A small-molecule ligand and the protein it binds are described below.
Small molecule (SMILES): CC(=O)N[C@H]1[C@H](O[C@H]2[C@H](O)[C@@H](NC(C)=O)CO[C@@H]2CO)O[C@H](CO)[C@@H](O)[C@@H]1O

Binding-site contacts:
Ligand atom O6 contacts residue ASN380 of chain 1.D at 4.1 Å.
Ligand atom C5 contacts residue ASN380 of chain 1.D at 3.7 Å.
Ligand atom C2 contacts residue ASN380 of chain 1.D at 2.5 Å.
Ligand atom C7 contacts residue ASN380 of chain 1.D at 4.0 Å.
Ligand atom C1 contacts residue ASN380 of chain 1.D at 1.4 Å.
Ligand atom O6 contacts residue THR382 of chain 1.D at 4.3 Å.
Ligand atom C4 contacts residue ASN380 of chain 1.D at 4.3 Å.
Ligand atom N2 contacts residue ASN380 of chain 1.D at 2.8 Å (h-bond).
Ligand atom C3 contacts residue ASN380 of chain 1.D at 3.8 Å.
Ligand atom O5 contacts residue ASN380 of chain 1.D at 2.5 Å (h-bond).

Sequence of chain 1.D:
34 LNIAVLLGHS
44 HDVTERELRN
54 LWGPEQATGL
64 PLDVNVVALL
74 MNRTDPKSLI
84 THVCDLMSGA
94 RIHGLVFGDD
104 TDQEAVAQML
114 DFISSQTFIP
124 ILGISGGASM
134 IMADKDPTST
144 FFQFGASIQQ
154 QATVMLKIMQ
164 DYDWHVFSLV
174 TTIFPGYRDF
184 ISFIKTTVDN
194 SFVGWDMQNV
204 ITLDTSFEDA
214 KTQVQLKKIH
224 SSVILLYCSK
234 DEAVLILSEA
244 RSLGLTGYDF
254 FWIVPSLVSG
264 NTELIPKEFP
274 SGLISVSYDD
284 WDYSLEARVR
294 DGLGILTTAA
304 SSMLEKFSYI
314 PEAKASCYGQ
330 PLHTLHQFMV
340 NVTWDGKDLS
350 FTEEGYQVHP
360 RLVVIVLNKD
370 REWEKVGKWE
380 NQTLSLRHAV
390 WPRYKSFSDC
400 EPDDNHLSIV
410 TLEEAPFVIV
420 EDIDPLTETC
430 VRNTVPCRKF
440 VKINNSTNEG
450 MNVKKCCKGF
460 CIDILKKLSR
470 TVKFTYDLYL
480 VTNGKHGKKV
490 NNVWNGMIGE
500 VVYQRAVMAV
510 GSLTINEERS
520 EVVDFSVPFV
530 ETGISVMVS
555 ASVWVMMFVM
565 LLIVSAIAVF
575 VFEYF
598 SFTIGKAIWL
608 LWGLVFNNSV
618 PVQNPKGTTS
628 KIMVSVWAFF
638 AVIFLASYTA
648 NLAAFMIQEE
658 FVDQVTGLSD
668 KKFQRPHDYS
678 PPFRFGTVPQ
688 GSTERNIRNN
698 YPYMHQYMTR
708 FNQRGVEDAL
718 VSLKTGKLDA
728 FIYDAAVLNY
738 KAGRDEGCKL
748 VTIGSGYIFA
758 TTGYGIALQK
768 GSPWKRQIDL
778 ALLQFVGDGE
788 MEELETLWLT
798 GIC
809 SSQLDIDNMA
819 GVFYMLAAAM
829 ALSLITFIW